Binding-site contacts:
Ligand atom C02 contacts residue TRP56 of chain 1.A at 3.7 Å (hydrophobic).
Ligand atom C06 contacts residue GLU421 of chain 1.A at 3.5 Å.
Ligand atom N08 contacts residue PHE422 of chain 1.A at 3.6 Å.
Ligand atom C02 contacts residue SER103 of chain 1.A at 3.9 Å.
Ligand atom C09 contacts residue GLU421 of chain 1.A at 3.2 Å.
Ligand atom C23 contacts residue ALA53 of chain 1.A at 3.7 Å (hydrophobic).
Ligand atom C06 contacts residue TRP56 of chain 1.A at 3.5 Å (hydrophobic).
Ligand atom C19 contacts residue ILE48 of chain 1.A at 3.9 Å (hydrophobic).
Ligand atom N01 contacts residue MET85 of chain 1.A at 3.6 Å.
Ligand atom N01 contacts residue PHE422 of chain 1.A at 2.7 Å (h-bond).
Ligand atom C22 contacts residue TRP56 of chain 1.A at 3.7 Å (hydrophobic).
Ligand atom S05 contacts residue TRP56 of chain 1.A at 3.7 Å.
Ligand atom S05 contacts residue PEG1 of chain 1.E at 3.6 Å.
Ligand atom S28 contacts residue TRP56 of chain 1.A at 3.8 Å.
Ligand atom C10 contacts residue GLU421 of chain 1.A at 3.9 Å.
Ligand atom C10 contacts residue ASP46 of chain 1.A at 3.6 Å.
Ligand atom C24 contacts residue TRP33 of chain 1.A at 3.7 Å (hydrophobic).
Ligand atom C22 contacts residue PHE104 of chain 1.A at 3.9 Å (hydrophobic).
Ligand atom C25 contacts residue TRP56 of chain 1.A at 3.8 Å (hydrophobic).
Ligand atom C12 contacts residue ASP46 of chain 1.A at 3.7 Å.
Ligand atom C21 contacts residue TRP56 of chain 1.A at 3.6 Å (hydrophobic).
Ligand atom N18 contacts residue ILE48 of chain 1.A at 3.1 Å.
Ligand atom C27 contacts residue PHE104 of chain 1.A at 3.7 Å (hydrophobic).
Ligand atom C19 contacts residue TRP56 of chain 1.A at 3.4 Å (hydrophobic).
Ligand atom C23 contacts residue PHE104 of chain 1.A at 3.8 Å (hydrophobic).
Ligand atom N03 contacts residue TRP56 of chain 1.A at 3.6 Å.
Ligand atom N18 contacts residue TRP56 of chain 1.A at 3.4 Å.
Ligand atom S05 contacts residue ILE48 of chain 1.A at 3.9 Å.
Ligand atom C02 contacts residue PHE422 of chain 1.A at 3.8 Å (hydrophobic).
Ligand atom O17 contacts residue GLU421 of chain 1.A at 3.5 Å.
Ligand atom N01 contacts residue TRP56 of chain 1.A at 3.9 Å.
Ligand atom N01 contacts residue SER103 of chain 1.A at 2.7 Å (h-bond).
Ligand atom C04 contacts residue TRP56 of chain 1.A at 3.4 Å (hydrophobic).
Ligand atom C25 contacts residue ARG57 of chain 1.A at 3.7 Å.
Ligand atom C15 contacts residue PHE44 of chain 1.A at 3.8 Å (hydrophobic).
Ligand atom C20 contacts residue TRP56 of chain 1.A at 3.6 Å (hydrophobic).
Ligand atom C13 contacts residue ASP46 of chain 1.A at 3.7 Å.
Ligand atom C07 contacts residue GLU421 of chain 1.A at 3.7 Å.
Ligand atom C09 contacts residue PHE422 of chain 1.A at 3.8 Å (hydrophobic).
Ligand atom N03 contacts residue PHE422 of chain 1.A at 3.9 Å.

This small molecule binds to this protein.
Small molecule (SMILES): Nc1nc(SCC(=O)NCCN2CCCCC2)nc2sc3c(c12)CCCCC3

Sequence of chain 1.A:
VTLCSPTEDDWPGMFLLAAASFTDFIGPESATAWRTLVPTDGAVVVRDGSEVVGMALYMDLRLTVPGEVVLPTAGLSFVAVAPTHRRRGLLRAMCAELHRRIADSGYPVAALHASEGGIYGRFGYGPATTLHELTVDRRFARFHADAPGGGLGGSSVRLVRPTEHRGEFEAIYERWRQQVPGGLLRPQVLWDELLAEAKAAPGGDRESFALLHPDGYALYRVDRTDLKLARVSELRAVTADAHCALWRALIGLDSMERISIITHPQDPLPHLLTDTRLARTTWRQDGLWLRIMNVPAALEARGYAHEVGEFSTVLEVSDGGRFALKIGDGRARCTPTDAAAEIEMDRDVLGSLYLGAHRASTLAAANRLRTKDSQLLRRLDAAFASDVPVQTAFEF